Sequence of chain 1.A:
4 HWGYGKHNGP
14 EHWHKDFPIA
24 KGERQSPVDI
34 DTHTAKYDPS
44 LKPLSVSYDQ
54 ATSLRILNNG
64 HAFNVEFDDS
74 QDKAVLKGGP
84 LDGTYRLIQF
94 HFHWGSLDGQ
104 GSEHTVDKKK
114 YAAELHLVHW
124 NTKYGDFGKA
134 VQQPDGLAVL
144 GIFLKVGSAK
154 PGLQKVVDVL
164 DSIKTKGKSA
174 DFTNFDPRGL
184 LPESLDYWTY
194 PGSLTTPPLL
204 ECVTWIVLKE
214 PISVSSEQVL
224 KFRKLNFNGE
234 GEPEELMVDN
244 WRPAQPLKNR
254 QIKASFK

The small molecule below binds the protein below.
Small molecule (SMILES): NS(=O)(=O)c1ccc(O)c(NC(=O)NCCc2ccccn2)c1

Binding-site contacts:
Ligand atom CAP contacts residue PRO200 of chain 1.A at 3.7 Å (hydrophobic).
Ligand atom NAJ contacts residue ZN1 of chain 1.B at 1.9 Å.
Ligand atom CAB contacts residue LEU197 of chain 1.A at 3.8 Å (hydrophobic).
Ligand atom NAJ contacts residue HIS94 of chain 1.A at 3.1 Å (h-bond).
Ligand atom CAA contacts residue VAL121 of chain 1.A at 3.8 Å (hydrophobic).
Ligand atom CAM contacts residue PRO200 of chain 1.A at 3.9 Å (hydrophobic).
Ligand atom OAH contacts residue ZN1 of chain 1.B at 3.0 Å.
Ligand atom OAI contacts residue TRP208 of chain 1.A at 3.3 Å.
Ligand atom CAC contacts residue THR199 of chain 1.A at 3.5 Å.
Ligand atom CAA contacts residue LEU197 of chain 1.A at 3.8 Å (hydrophobic).
Ligand atom OAI contacts residue THR198 of chain 1.A at 2.9 Å (h-bond).
Ligand atom OAH contacts residue HIS94 of chain 1.A at 3.4 Å.
Ligand atom OAI contacts residue LEU197 of chain 1.A at 3.2 Å.
Ligand atom CAU contacts residue PRO201 of chain 1.A at 3.5 Å (hydrophobic).
Ligand atom CAM contacts residue THR199 of chain 1.A at 3.4 Å.
Ligand atom CAT contacts residue PRO201 of chain 1.A at 3.8 Å (hydrophobic).
Ligand atom CAV contacts residue PRO201 of chain 1.A at 3.6 Å (hydrophobic).
Ligand atom OAH contacts residue VAL142 of chain 1.A at 3.6 Å.
Ligand atom NAJ contacts residue HIS119 of chain 1.A at 3.4 Å (h-bond).
Ligand atom SAG contacts residue ZN1 of chain 1.B at 3.0 Å.
Ligand atom NAJ contacts residue HIS96 of chain 1.A at 3.3 Å (h-bond).
Ligand atom NAL contacts residue LEU197 of chain 1.A at 3.8 Å.
Ligand atom SAG contacts residue HIS119 of chain 1.A at 3.9 Å.
Ligand atom SAG contacts residue THR198 of chain 1.A at 3.8 Å.
Ligand atom NAL contacts residue PRO200 of chain 1.A at 3.9 Å.
Ligand atom NAW contacts residue PRO201 of chain 1.A at 3.8 Å.
Ligand atom CAD contacts residue THR199 of chain 1.A at 3.3 Å.
Ligand atom CAD contacts residue LEU197 of chain 1.A at 3.9 Å (hydrophobic).
Ligand atom NAJ contacts residue THR198 of chain 1.A at 2.8 Å (h-bond).
Ligand atom CAF contacts residue VAL121 of chain 1.A at 3.7 Å (hydrophobic).
Ligand atom CAF contacts residue LEU197 of chain 1.A at 3.9 Å (hydrophobic).
Ligand atom OAH contacts residue HIS119 of chain 1.A at 3.2 Å (h-bond).
Ligand atom OAH contacts residue TRP208 of chain 1.A at 3.8 Å.
Ligand atom NAN contacts residue PRO200 of chain 1.A at 2.9 Å (h-bond).
Ligand atom OAK contacts residue PHE130 of chain 1.A at 3.3 Å.
Ligand atom CAA contacts residue GLN92 of chain 1.A at 3.9 Å.
Ligand atom CAP contacts residue HIS64 of chain 1.A at 3.8 Å.
Ligand atom OAI contacts residue SER196 of chain 1.A at 3.8 Å.
Ligand atom NAN contacts residue THR199 of chain 1.A at 3.6 Å.
Ligand atom NAL contacts residue THR199 of chain 1.A at 2.9 Å (h-bond).